Sequence of chain 1.E:
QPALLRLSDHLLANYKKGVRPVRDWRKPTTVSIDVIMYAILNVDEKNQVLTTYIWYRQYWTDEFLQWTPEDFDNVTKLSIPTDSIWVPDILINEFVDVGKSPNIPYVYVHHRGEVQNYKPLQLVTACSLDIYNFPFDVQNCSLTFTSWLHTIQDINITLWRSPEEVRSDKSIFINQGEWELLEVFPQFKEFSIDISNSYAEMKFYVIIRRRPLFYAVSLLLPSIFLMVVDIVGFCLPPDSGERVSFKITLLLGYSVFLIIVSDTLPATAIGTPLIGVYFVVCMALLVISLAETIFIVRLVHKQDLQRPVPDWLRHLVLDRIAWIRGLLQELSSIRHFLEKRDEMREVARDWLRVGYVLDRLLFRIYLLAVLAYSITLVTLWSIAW

Binding-site contacts:
Ligand atom OH contacts residue TRP148 of chain 1.E at 3.5 Å.
Ligand atom NE1 contacts residue TYR118 of chain 1.D at 4.3 Å.
Ligand atom CH2 contacts residue TYR56 of chain 1.D at 3.8 Å (hydrophobic).
Ligand atom CA contacts residue TRP148 of chain 1.E at 4.1 Å (hydrophobic).
Ligand atom CD2 contacts residue TRP55 of chain 1.D at 4.0 Å (hydrophobic).
Ligand atom CE3 contacts residue TYR118 of chain 1.D at 3.6 Å (hydrophobic).
Ligand atom CD1 contacts residue TYR118 of chain 1.D at 4.2 Å (hydrophobic).
Ligand atom CZ3 contacts residue TYR56 of chain 1.D at 3.5 Å (hydrophobic).
Ligand atom CB contacts residue TYR118 of chain 1.D at 4.2 Å (hydrophobic).
Ligand atom CZ2 contacts residue TRP55 of chain 1.D at 4.2 Å (hydrophobic).
Ligand atom CH2 contacts residue ARG57 of chain 1.D at 3.5 Å.
Ligand atom CG contacts residue TYR199 of chain 1.E at 4.0 Å (hydrophobic).
Ligand atom CG contacts residue TYR118 of chain 1.D at 3.9 Å (hydrophobic).
Ligand atom CD2 contacts residue TYR118 of chain 1.D at 3.6 Å (hydrophobic).
Ligand atom CD1 contacts residue TYR199 of chain 1.E at 3.4 Å (hydrophobic).
Ligand atom OH contacts residue LYS119 of chain 1.D at 3.5 Å (salt-bridge).
Ligand atom CE3 contacts residue TRP55 of chain 1.D at 4.1 Å (hydrophobic).
Ligand atom NZ contacts residue THR146 of chain 1.E at 3.8 Å.
Ligand atom CB contacts residue TYR199 of chain 1.E at 3.5 Å (hydrophobic).
Ligand atom CE2 contacts residue TYR118 of chain 1.D at 4.1 Å (hydrophobic).
Ligand atom CZ3 contacts residue TYR118 of chain 1.D at 4.2 Å (hydrophobic).
Ligand atom CA contacts residue TRP55 of chain 1.D at 4.3 Å (hydrophobic).
Ligand atom CZ2 contacts residue ILE36 of chain 1.D at 4.2 Å (hydrophobic).
Ligand atom CE3 contacts residue TRP148 of chain 1.E at 3.7 Å (hydrophobic).
Ligand atom CH2 contacts residue TRP55 of chain 1.D at 3.7 Å (hydrophobic).
Ligand atom NZ contacts residue PHE191 of chain 1.E at 4.2 Å.
Ligand atom CH2 contacts residue ILE36 of chain 1.D at 4.3 Å (hydrophobic).
Ligand atom NZ contacts residue SER147 of chain 1.E at 4.1 Å.
Ligand atom CE2 contacts residue TRP55 of chain 1.D at 4.1 Å (hydrophobic).
Ligand atom CZ3 contacts residue TRP55 of chain 1.D at 3.6 Å (hydrophobic).
Ligand atom CB contacts residue TRP148 of chain 1.E at 3.4 Å (hydrophobic).
Ligand atom NE1 contacts residue ILE193 of chain 1.E at 3.6 Å.
Ligand atom CZ3 contacts residue ARG57 of chain 1.D at 4.1 Å.
Ligand atom OH contacts residue TYR56 of chain 1.D at 2.5 Å (h-bond).
Ligand atom OH contacts residue TRP55 of chain 1.D at 3.3 Å.
Ligand atom CD1 contacts residue ILE193 of chain 1.E at 4.2 Å (hydrophobic).
Ligand atom CZ2 contacts residue ARG57 of chain 1.D at 3.9 Å.
Ligand atom NZ contacts residue TYR199 of chain 1.E at 3.1 Å.
Ligand atom CZ3 contacts residue TRP148 of chain 1.E at 4.0 Å (hydrophobic).
Ligand atom CA contacts residue TYR199 of chain 1.E at 4.3 Å (hydrophobic).

Sequence of chain 1.D:
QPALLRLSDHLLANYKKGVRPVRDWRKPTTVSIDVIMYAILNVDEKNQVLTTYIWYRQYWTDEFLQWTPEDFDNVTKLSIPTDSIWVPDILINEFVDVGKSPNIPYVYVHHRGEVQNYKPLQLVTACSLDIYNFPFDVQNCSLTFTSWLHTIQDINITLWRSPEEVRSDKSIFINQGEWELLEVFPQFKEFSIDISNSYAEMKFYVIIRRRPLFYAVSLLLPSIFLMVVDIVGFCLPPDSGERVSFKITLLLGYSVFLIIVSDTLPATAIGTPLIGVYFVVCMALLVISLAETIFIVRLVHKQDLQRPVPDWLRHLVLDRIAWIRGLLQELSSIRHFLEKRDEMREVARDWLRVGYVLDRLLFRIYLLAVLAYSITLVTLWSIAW

A small-molecule ligand and the protein it binds are described below.
Small molecule (SMILES): NCCc1c[nH]c2ccc(O)cc12